This protein binds this small molecule.
Small molecule (SMILES): CC(=O)N[C@@H]1[C@@H](O)[C@H](O)[C@@H](CO)O[C@H]1O

Sequence of chain 1.A:
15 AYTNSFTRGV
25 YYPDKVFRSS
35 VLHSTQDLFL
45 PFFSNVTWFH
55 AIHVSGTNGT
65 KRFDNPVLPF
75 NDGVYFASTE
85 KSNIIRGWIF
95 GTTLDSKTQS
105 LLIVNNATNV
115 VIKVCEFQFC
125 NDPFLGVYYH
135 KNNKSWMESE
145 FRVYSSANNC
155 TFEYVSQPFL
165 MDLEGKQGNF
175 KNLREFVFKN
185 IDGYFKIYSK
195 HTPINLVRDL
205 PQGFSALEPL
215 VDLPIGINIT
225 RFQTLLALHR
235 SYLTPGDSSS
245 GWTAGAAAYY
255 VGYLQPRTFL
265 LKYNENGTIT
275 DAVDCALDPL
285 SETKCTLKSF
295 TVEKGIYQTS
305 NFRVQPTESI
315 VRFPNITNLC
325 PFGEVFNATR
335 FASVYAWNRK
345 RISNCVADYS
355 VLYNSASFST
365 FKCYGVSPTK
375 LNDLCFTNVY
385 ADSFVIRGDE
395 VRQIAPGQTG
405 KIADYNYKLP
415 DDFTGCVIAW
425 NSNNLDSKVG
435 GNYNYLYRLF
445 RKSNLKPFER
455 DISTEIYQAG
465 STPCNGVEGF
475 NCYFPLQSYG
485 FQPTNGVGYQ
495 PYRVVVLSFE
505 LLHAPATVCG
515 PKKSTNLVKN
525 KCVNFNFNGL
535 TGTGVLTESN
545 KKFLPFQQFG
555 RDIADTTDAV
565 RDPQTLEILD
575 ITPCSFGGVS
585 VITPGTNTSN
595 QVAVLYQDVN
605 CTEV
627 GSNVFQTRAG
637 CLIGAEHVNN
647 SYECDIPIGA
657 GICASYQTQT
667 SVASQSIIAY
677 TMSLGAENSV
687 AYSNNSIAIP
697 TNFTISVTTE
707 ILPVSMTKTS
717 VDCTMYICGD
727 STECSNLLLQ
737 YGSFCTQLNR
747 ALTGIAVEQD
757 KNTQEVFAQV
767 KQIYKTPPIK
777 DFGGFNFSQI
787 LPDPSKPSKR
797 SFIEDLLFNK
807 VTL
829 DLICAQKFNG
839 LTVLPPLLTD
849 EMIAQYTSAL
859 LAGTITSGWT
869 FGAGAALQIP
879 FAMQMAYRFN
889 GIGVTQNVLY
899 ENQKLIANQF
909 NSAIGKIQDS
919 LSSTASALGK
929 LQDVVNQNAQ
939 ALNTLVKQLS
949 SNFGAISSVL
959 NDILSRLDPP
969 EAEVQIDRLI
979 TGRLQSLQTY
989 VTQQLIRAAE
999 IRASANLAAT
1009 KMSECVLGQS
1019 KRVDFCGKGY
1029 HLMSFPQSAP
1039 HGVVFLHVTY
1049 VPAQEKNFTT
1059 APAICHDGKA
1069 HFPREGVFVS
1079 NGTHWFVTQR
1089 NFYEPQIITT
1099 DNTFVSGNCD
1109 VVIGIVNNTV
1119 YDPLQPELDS

Binding-site contacts:
Ligand atom O7 contacts residue ASN268 of chain 1.A at 3.7 Å.
Ligand atom C2 contacts residue ASN270 of chain 1.A at 2.5 Å.
Ligand atom C8 contacts residue ASN270 of chain 1.A at 3.4 Å.
Ligand atom N2 contacts residue GLU269 of chain 1.A at 3.8 Å.
Ligand atom C4 contacts residue ASN270 of chain 1.A at 4.3 Å.
Ligand atom N2 contacts residue ASN270 of chain 1.A at 2.9 Å (h-bond).
Ligand atom O5 contacts residue ASN270 of chain 1.A at 2.4 Å (h-bond).
Ligand atom C5 contacts residue ASN270 of chain 1.A at 3.7 Å.
Ligand atom C3 contacts residue ASN270 of chain 1.A at 3.8 Å.
Ligand atom C7 contacts residue GLU269 of chain 1.A at 3.9 Å.
Ligand atom C8 contacts residue ASN268 of chain 1.A at 3.4 Å.
Ligand atom C7 contacts residue ASN268 of chain 1.A at 3.8 Å.
Ligand atom O7 contacts residue ASN270 of chain 1.A at 4.3 Å.
Ligand atom C7 contacts residue ASN270 of chain 1.A at 3.5 Å.
Ligand atom C1 contacts residue ASN270 of chain 1.A at 1.4 Å.
Ligand atom O7 contacts residue GLU269 of chain 1.A at 2.8 Å (salt-bridge).